A small-molecule ligand and the protein it binds are described below.
Small molecule (SMILES): CC(=O)N[C@H]1[C@H](O[C@H]2[C@H](O)[C@@H](NC(C)=O)CO[C@@H]2CO)O[C@H](CO)[C@@H](O)[C@@H]1O

Binding-site contacts:
Ligand atom C7 contacts residue GLY16 of chain 1.F at 3.8 Å.
Ligand atom C7 contacts residue ASN58 of chain 1.E at 3.5 Å.
Ligand atom C1 contacts residue ASN58 of chain 1.E at 1.5 Å.
Ligand atom C4 contacts residue ASN58 of chain 1.E at 4.2 Å.
Ligand atom C8 contacts residue GLY16 of chain 1.F at 4.0 Å.
Ligand atom C8 contacts residue GLU57 of chain 1.E at 3.7 Å.
Ligand atom O7 contacts residue GLY16 of chain 1.F at 3.5 Å (h-bond).
Ligand atom C8 contacts residue SER17 of chain 1.F at 3.6 Å.
Ligand atom C5 contacts residue ASN58 of chain 1.E at 3.7 Å.
Ligand atom N2 contacts residue GLU57 of chain 1.E at 4.2 Å.
Ligand atom N2 contacts residue ASN58 of chain 1.E at 2.8 Å (h-bond).
Ligand atom C3 contacts residue ASN58 of chain 1.E at 3.8 Å.
Ligand atom C2 contacts residue ASN58 of chain 1.E at 2.4 Å.
Ligand atom C8 contacts residue ASN58 of chain 1.E at 4.4 Å.
Ligand atom C7 contacts residue GLU57 of chain 1.E at 4.5 Å.
Ligand atom C7 contacts residue SER17 of chain 1.F at 4.3 Å.
Ligand atom O7 contacts residue ASN58 of chain 1.E at 4.0 Å.
Ligand atom O5 contacts residue ASN58 of chain 1.E at 2.4 Å (h-bond).
Ligand atom O7 contacts residue SER17 of chain 1.F at 3.6 Å.

Sequence of chain 1.E:
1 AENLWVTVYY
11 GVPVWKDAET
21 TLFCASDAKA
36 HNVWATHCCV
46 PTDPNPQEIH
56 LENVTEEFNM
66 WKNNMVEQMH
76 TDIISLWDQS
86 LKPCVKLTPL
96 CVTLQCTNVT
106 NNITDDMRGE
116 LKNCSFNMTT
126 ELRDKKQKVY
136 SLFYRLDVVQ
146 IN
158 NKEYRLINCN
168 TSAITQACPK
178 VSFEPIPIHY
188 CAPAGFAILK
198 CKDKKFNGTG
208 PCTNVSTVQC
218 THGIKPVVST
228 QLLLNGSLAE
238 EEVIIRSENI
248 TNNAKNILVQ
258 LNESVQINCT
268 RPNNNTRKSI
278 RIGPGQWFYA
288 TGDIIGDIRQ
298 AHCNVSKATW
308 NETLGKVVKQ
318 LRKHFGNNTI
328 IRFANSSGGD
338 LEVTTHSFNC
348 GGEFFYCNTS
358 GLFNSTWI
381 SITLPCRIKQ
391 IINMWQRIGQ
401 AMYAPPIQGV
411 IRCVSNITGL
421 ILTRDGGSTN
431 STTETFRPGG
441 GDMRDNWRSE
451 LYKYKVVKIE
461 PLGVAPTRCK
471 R

Sequence of chain 1.F:
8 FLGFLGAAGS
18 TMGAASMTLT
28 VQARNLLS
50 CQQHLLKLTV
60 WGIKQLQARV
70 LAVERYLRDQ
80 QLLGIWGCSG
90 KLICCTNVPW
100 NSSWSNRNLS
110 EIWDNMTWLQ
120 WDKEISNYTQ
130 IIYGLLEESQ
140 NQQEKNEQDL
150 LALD